Sequence of chain 2.A:
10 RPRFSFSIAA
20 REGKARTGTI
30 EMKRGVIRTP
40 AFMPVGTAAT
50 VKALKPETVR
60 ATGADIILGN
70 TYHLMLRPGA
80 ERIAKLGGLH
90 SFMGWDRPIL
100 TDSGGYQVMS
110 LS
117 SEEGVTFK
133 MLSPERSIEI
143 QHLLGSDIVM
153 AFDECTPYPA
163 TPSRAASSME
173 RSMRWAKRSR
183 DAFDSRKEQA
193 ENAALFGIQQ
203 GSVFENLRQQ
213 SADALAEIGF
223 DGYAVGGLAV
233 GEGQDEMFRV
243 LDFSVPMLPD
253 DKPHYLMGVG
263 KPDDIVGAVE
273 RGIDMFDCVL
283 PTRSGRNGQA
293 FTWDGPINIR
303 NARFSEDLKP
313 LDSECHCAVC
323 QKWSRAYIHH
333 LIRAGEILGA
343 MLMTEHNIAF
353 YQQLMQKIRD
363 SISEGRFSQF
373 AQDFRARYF

Binding-site contacts:
Ligand atom N2 contacts residue MET259 of chain 2.A at 3.2 Å.
Ligand atom O1 contacts residue GLY228 of chain 2.A at 2.9 Å.
Ligand atom N3 contacts residue GLY260 of chain 2.A at 3.6 Å.
Ligand atom C17 contacts residue GLY260 of chain 2.A at 3.8 Å.
Ligand atom C8 contacts residue MET259 of chain 2.A at 3.4 Å (hydrophobic).
Ligand atom C4 contacts residue ASP101 of chain 2.A at 3.7 Å.
Ligand atom C25 contacts residue TYR105 of chain 2.A at 2.8 Å (hydrophobic).
Ligand atom N1 contacts residue MET259 of chain 2.A at 3.6 Å.
Ligand atom N1 contacts residue ASP101 of chain 2.A at 2.9 Å (salt-bridge).
Ligand atom C7 contacts residue GLY229 of chain 2.A at 3.8 Å.
Ligand atom C8 contacts residue ASP101 of chain 2.A at 3.6 Å.
Ligand atom N2 contacts residue ASP101 of chain 2.A at 3.0 Å (salt-bridge).
Ligand atom C5 contacts residue TYR105 of chain 2.A at 3.7 Å (hydrophobic).
Ligand atom N1 contacts residue ILE200 of chain 2.A at 3.2 Å.
Ligand atom N1 contacts residue ASP155 of chain 2.A at 2.8 Å (salt-bridge).
Ligand atom N5 contacts residue ALA231 of chain 2.A at 3.6 Å.
Ligand atom N4 contacts residue ALA231 of chain 2.A at 3.6 Å (h-bond).
Ligand atom C7 contacts residue GLY228 of chain 2.A at 3.8 Å.
Ligand atom C20 contacts residue TYR105 of chain 2.A at 3.9 Å (hydrophobic).
Ligand atom C8 contacts residue ASP155 of chain 2.A at 3.4 Å.
Ligand atom C26 contacts residue ALA231 of chain 2.A at 3.2 Å (hydrophobic).
Ligand atom N6 contacts residue MET259 of chain 2.A at 3.7 Å.
Ligand atom C5 contacts residue ASP101 of chain 2.A at 3.6 Å.
Ligand atom C4 contacts residue TYR105 of chain 2.A at 3.4 Å (hydrophobic).
Ligand atom C26 contacts residue TYR105 of chain 2.A at 2.8 Å (hydrophobic).
Ligand atom O1 contacts residue CYS157 of chain 2.A at 3.7 Å.
Ligand atom N2 contacts residue TYR105 of chain 2.A at 3.5 Å.
Ligand atom C4 contacts residue MET259 of chain 2.A at 3.8 Å (hydrophobic).
Ligand atom C25 contacts residue ALA231 of chain 2.A at 3.3 Å (hydrophobic).
Ligand atom C24 contacts residue TYR105 of chain 2.A at 3.8 Å (hydrophobic).
Ligand atom N1 contacts residue SER102 of chain 2.A at 3.6 Å.
Ligand atom N5 contacts residue LEU230 of chain 2.A at 3.0 Å (h-bond).
Ligand atom C7 contacts residue ASP155 of chain 2.A at 3.7 Å.
Ligand atom N4 contacts residue GLY260 of chain 2.A at 3.4 Å.
Ligand atom C9 contacts residue MET259 of chain 2.A at 3.9 Å (hydrophobic).
Ligand atom N6 contacts residue ASP155 of chain 2.A at 2.7 Å (salt-bridge).
Ligand atom O1 contacts residue GLN202 of chain 2.A at 3.0 Å (h-bond).
Ligand atom C9 contacts residue GLY260 of chain 2.A at 3.6 Å.
Ligand atom N5 contacts residue MET259 of chain 2.A at 3.7 Å.
Ligand atom O1 contacts residue GLY229 of chain 2.A at 2.6 Å (h-bond).

The protein below binds the small molecule below.
Small molecule (SMILES): Nc1nc2cc3[nH]c(NCc4cccc5ccccc45)nc3cc2c(=O)[nH]1